The small molecule below binds the protein below.
Small molecule (SMILES): Cc1nc(C)c(-c2cc(CN)[nH]n2)s1

Binding-site contacts:
Ligand atom N10 contacts residue ALA67 of chain 1.B at 4.0 Å.
Ligand atom C8 contacts residue ILE91 of chain 1.B at 3.6 Å (hydrophobic).
Ligand atom C1 contacts residue ILE91 of chain 1.B at 3.7 Å (hydrophobic).
Ligand atom N10 contacts residue GLY66 of chain 1.B at 3.5 Å.
Ligand atom C4 contacts residue SER119 of chain 1.B at 3.7 Å.
Ligand atom N10 contacts residue ILE91 of chain 1.B at 3.8 Å.
Ligand atom C13 contacts residue TYR68 of chain 1.B at 3.3 Å (hydrophobic).
Ligand atom C6 contacts residue ALA118 of chain 1.B at 4.1 Å (hydrophobic).
Ligand atom N3 contacts residue GLY117 of chain 1.B at 4.0 Å.
Ligand atom C4 contacts residue ILE91 of chain 1.B at 3.9 Å (hydrophobic).
Ligand atom C7 contacts residue GLY117 of chain 1.B at 3.4 Å.
Ligand atom C2 contacts residue GLY117 of chain 1.B at 4.0 Å.
Ligand atom N10 contacts residue GLU90 of chain 1.B at 2.7 Å (salt-bridge).
Ligand atom C4 contacts residue HIS142 of chain 1.B at 4.1 Å.
Ligand atom N9 contacts residue GLY66 of chain 1.B at 3.8 Å.
Ligand atom C6 contacts residue TRP143 of chain 1.B at 3.7 Å (hydrophobic).
Ligand atom C11 contacts residue GLY66 of chain 1.B at 3.8 Å.
Ligand atom C8 contacts residue HIS142 of chain 1.B at 3.7 Å.
Ligand atom C2 contacts residue SER119 of chain 1.B at 3.9 Å.
Ligand atom C11 contacts residue GLU90 of chain 1.B at 3.8 Å.
Ligand atom N3 contacts residue SER119 of chain 1.B at 2.9 Å (h-bond).
Ligand atom N3 contacts residue HIS142 of chain 1.B at 4.1 Å.
Ligand atom C7 contacts residue SER119 of chain 1.B at 4.0 Å.
Ligand atom C6 contacts residue ARG146 of chain 1.B at 3.5 Å.
Ligand atom N9 contacts residue GLU90 of chain 1.B at 3.4 Å (salt-bridge).
Ligand atom C7 contacts residue GLU90 of chain 1.B at 3.7 Å.
Ligand atom S5 contacts residue ILE91 of chain 1.B at 4.1 Å.
Ligand atom S5 contacts residue TRP143 of chain 1.B at 3.2 Å.
Ligand atom C12 contacts residue TRP143 of chain 1.B at 3.9 Å (hydrophobic).
Ligand atom N9 contacts residue ILE91 of chain 1.B at 3.0 Å (h-bond).
Ligand atom C2 contacts residue ILE91 of chain 1.B at 3.8 Å (hydrophobic).
Ligand atom C6 contacts residue SER119 of chain 1.B at 3.5 Å.
Ligand atom N3 contacts residue ALA118 of chain 1.B at 3.6 Å.
Ligand atom C7 contacts residue ILE91 of chain 1.B at 3.7 Å (hydrophobic).
Ligand atom C12 contacts residue HIS142 of chain 1.B at 3.5 Å.
Ligand atom N14 contacts residue TYR68 of chain 1.B at 3.7 Å.
Ligand atom C1 contacts residue HIS142 of chain 1.B at 3.8 Å.
Ligand atom C7 contacts residue MET89 of chain 1.B at 3.5 Å (hydrophobic).
Ligand atom C4 contacts residue TRP143 of chain 1.B at 4.1 Å (hydrophobic).
Ligand atom C6 contacts residue GLN120 of chain 1.B at 3.5 Å.

Sequence of chain 1.B:
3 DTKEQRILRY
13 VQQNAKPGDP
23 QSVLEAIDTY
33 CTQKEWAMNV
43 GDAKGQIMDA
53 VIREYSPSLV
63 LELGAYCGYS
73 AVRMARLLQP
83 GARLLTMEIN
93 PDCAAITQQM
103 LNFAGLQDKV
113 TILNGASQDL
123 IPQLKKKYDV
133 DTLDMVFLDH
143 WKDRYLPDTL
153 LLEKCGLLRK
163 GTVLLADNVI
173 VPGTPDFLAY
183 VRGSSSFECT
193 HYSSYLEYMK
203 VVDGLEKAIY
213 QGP